The protein below binds the small molecule below.
Small molecule (SMILES): CCCCCCCC(=O)OC[C@H](COP(=O)(O)O[C@@H]1[C@H](O)[C@H](O)[C@@H](OP(=O)(O)O)[C@H](OP(=O)(O)O)[C@H]1O)OC(=O)CCCCCCC

Binding-site contacts:
Ligand atom O2 contacts residue PHE345 of chain 1.D at 3.8 Å.
Ligand atom O52 contacts residue ARG348 of chain 1.D at 3.4 Å (salt-bridge).
Ligand atom P1 contacts residue LYS426 of chain 1.D at 3.7 Å.
Ligand atom C1 contacts residue LYS426 of chain 1.D at 3.7 Å.
Ligand atom C4A contacts residue LEU430 of chain 1.D at 3.8 Å (hydrophobic).
Ligand atom C3C contacts residue PHE345 of chain 1.D at 3.9 Å (hydrophobic).
Ligand atom C3B contacts residue THR341 of chain 1.D at 3.9 Å.
Ligand atom O6 contacts residue ARG284 of chain 1.D at 2.8 Å (salt-bridge).
Ligand atom C6 contacts residue ARG284 of chain 1.D at 3.9 Å.
Ligand atom O51 contacts residue SER423 of chain 1.D at 3.3 Å (h-bond).
Ligand atom O11 contacts residue SER425 of chain 1.D at 2.3 Å (h-bond).
Ligand atom O11 contacts residue LYS426 of chain 1.D at 3.9 Å.
Ligand atom O11 contacts residue ILE427 of chain 1.D at 4.0 Å.
Ligand atom C8A contacts residue LEU430 of chain 1.D at 4.1 Å (hydrophobic).
Ligand atom C4B contacts residue THR341 of chain 1.D at 3.7 Å.
Ligand atom O53 contacts residue ASN422 of chain 1.D at 4.0 Å.
Ligand atom O11 contacts residue ARG284 of chain 1.D at 4.0 Å.
Ligand atom C2A contacts residue ILE427 of chain 1.D at 4.1 Å (hydrophobic).
Ligand atom C1A contacts residue LYS426 of chain 1.D at 4.0 Å.
Ligand atom C6A contacts residue LEU430 of chain 1.D at 3.7 Å (hydrophobic).
Ligand atom C2 contacts residue LYS426 of chain 1.D at 3.8 Å.
Ligand atom O6 contacts residue SER423 of chain 1.D at 3.3 Å (h-bond).
Ligand atom C1C contacts residue ILE427 of chain 1.D at 4.0 Å (hydrophobic).
Ligand atom O1 contacts residue ARG284 of chain 1.D at 3.8 Å.
Ligand atom O13 contacts residue LYS426 of chain 1.D at 3.5 Å (salt-bridge).
Ligand atom C3B contacts residue ILE427 of chain 1.D at 4.1 Å (hydrophobic).
Ligand atom C3A contacts residue ILE427 of chain 1.D at 3.7 Å (hydrophobic).
Ligand atom C5B contacts residue THR341 of chain 1.D at 4.0 Å.
Ligand atom C3 contacts residue LYS426 of chain 1.D at 4.0 Å.
Ligand atom O12 contacts residue SER425 of chain 1.D at 3.4 Å.
Ligand atom O1A contacts residue LYS426 of chain 1.D at 3.6 Å.
Ligand atom O12 contacts residue LYS426 of chain 1.D at 2.5 Å (salt-bridge).
Ligand atom C5A contacts residue ILE427 of chain 1.D at 3.8 Å (hydrophobic).
Ligand atom C4A contacts residue ILE427 of chain 1.D at 3.9 Å (hydrophobic).
Ligand atom P1 contacts residue SER425 of chain 1.D at 3.4 Å.
Ligand atom P5 contacts residue SER423 of chain 1.D at 3.4 Å.
Ligand atom O2C contacts residue ILE427 of chain 1.D at 3.5 Å.
Ligand atom C2B contacts residue THR341 of chain 1.D at 4.1 Å.
Ligand atom O3C contacts residue PHE345 of chain 1.D at 3.6 Å.
Ligand atom O53 contacts residue SER423 of chain 1.D at 2.4 Å (h-bond).

Sequence of chain 1.D:
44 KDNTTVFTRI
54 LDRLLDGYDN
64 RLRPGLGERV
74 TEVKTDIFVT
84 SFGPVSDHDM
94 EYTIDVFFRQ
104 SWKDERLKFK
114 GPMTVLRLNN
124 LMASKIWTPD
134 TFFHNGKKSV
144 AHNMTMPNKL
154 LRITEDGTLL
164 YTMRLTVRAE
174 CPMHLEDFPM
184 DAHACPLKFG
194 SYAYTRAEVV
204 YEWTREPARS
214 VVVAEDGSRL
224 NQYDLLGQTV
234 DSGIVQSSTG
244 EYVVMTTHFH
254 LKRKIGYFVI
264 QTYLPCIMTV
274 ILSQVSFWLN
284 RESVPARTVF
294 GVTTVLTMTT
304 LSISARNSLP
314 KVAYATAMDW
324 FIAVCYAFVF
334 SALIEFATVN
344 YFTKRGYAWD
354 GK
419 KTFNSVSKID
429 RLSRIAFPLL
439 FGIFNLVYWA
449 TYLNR